Binding-site contacts:
Ligand atom N3 contacts residue ARG221 of chain 1.B at 3.4 Å (salt-bridge).
Ligand atom O19 contacts residue ASP164 of chain 1.B at 2.7 Å (salt-bridge).
Ligand atom O1 contacts residue CYS276 of chain 1.B at 3.0 Å (h-bond).
Ligand atom O11 contacts residue SER277 of chain 1.B at 2.8 Å (h-bond).
Ligand atom P1 contacts residue MG1 of chain 1.L at 3.0 Å.
Ligand atom P2 contacts residue MG1 of chain 1.L at 3.1 Å.
Ligand atom O1 contacts residue TYR278 of chain 1.B at 3.5 Å.
Ligand atom O14 contacts residue ARG221 of chain 1.B at 3.1 Å (salt-bridge).
Ligand atom N8 contacts residue ILE166 of chain 1.B at 3.2 Å.
Ligand atom C7 contacts residue SER277 of chain 1.B at 3.5 Å.
Ligand atom O8 contacts residue SER56 of chain 1.B at 3.4 Å (h-bond).
Ligand atom O21 contacts residue ARG221 of chain 1.B at 3.5 Å (salt-bridge).
Ligand atom O10 contacts residue MG1 of chain 1.L at 1.9 Å.
Ligand atom P3 contacts residue SER56 of chain 1.B at 3.5 Å.
Ligand atom O7 contacts residue GLY55 of chain 1.B at 3.4 Å.
Ligand atom O3 contacts residue GLU68 of chain 1.B at 3.4 Å (salt-bridge).
Ligand atom P3 contacts residue MG1 of chain 1.L at 3.2 Å.
Ligand atom N7 contacts residue SER225 of chain 1.B at 2.8 Å (h-bond).
Ligand atom O7 contacts residue MG1 of chain 1.L at 2.3 Å.
Ligand atom O3 contacts residue ASP70 of chain 1.B at 3.0 Å (salt-bridge).
Ligand atom N6 contacts residue ARG221 of chain 1.B at 2.6 Å (salt-bridge).
Ligand atom O8 contacts residue MG1 of chain 1.L at 3.5 Å.
Ligand atom O18 contacts residue SER223 of chain 1.B at 2.6 Å (h-bond).
Ligand atom O9 contacts residue LYS259 of chain 1.B at 3.0 Å (salt-bridge).
Ligand atom C15 contacts residue SER223 of chain 1.B at 3.4 Å.
Ligand atom O8 contacts residue LYS259 of chain 1.B at 3.5 Å (salt-bridge).
Ligand atom C5 contacts residue CYS276 of chain 1.B at 3.5 Å (hydrophobic).
Ligand atom O5 contacts residue MG1 of chain 1.L at 3.2 Å.
Ligand atom O7 contacts residue SER56 of chain 1.B at 3.0 Å (h-bond).
Ligand atom C3 contacts residue ARG221 of chain 1.B at 3.4 Å.
Ligand atom O10 contacts residue GLU68 of chain 1.B at 3.0 Å (salt-bridge).
Ligand atom O7 contacts residue ASP70 of chain 1.B at 2.7 Å (salt-bridge).
Ligand atom O3 contacts residue MG1 of chain 1.L at 1.8 Å.
Ligand atom C13 contacts residue ARG221 of chain 1.B at 3.3 Å.
Ligand atom O20 contacts residue ASP164 of chain 1.B at 3.1 Å (salt-bridge).
Ligand atom N7 contacts residue SER223 of chain 1.B at 3.4 Å (h-bond).
Ligand atom C20 contacts residue ARG221 of chain 1.B at 3.2 Å.
Ligand atom O19 contacts residue ASP70 of chain 1.B at 2.8 Å (salt-bridge).
Ligand atom O5 contacts residue SER277 of chain 1.B at 3.4 Å (h-bond).
Ligand atom O9 contacts residue SER56 of chain 1.B at 2.8 Å (h-bond).

Sequence of chain 1.B:
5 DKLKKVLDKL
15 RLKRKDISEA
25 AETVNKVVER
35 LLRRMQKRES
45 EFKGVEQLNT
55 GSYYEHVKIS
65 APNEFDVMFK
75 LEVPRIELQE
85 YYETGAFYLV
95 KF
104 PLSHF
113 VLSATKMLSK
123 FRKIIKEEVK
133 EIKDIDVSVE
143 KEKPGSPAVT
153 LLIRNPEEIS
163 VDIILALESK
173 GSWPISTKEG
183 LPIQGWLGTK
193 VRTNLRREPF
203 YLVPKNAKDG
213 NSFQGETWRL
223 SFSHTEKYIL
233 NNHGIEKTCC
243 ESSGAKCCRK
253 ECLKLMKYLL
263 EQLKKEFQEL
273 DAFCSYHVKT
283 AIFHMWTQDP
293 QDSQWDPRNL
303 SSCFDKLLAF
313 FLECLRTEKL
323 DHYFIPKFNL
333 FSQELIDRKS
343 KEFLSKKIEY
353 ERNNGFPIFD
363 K

The protein below binds the small molecule below.
Small molecule (SMILES): Nc1nc2c(ncn2[C@@H]2O[C@H](COP(=O)(O)OP(=O)(O)OP(=O)(O)O)[C@@H](O)[C@H]2OP(=O)(O)OC[C@H]2O[C@@H](n3cnc4c(=O)[nH]cnc43)[C@H](O)[C@@H]2O)c(=O)[nH]1